Binding-site contacts:
Ligand atom O4 contacts residue ARG125 of chain 1.N at 3.8 Å.
Ligand atom C6 contacts residue ARG125 of chain 1.N at 3.5 Å.
Ligand atom C5' contacts residue ARG131 of chain 1.N at 3.4 Å.
Ligand atom OP1 contacts residue ARG125 of chain 1.N at 3.0 Å (salt-bridge).
Ligand atom P contacts residue ARG131 of chain 1.N at 3.6 Å.
Ligand atom OP3 contacts residue SER77 of chain 1.N at 4.3 Å.
Ligand atom C2 contacts residue ARG125 of chain 1.N at 3.8 Å.
Ligand atom C2' contacts residue ARG125 of chain 1.N at 3.7 Å.
Ligand atom O5' contacts residue ARG125 of chain 1.N at 3.2 Å (salt-bridge).
Ligand atom OP3 contacts residue ARG131 of chain 1.N at 4.5 Å.
Ligand atom O3' contacts residue ARG125 of chain 1.N at 4.2 Å.
Ligand atom C4' contacts residue ARG125 of chain 1.N at 4.4 Å.
Ligand atom C5' contacts residue ARG125 of chain 1.N at 4.3 Å.
Ligand atom OP2 contacts residue MET76 of chain 1.N at 4.4 Å.
Ligand atom OP1 contacts residue ARG131 of chain 1.N at 3.5 Å (salt-bridge).
Ligand atom C1' contacts residue ARG125 of chain 1.N at 4.3 Å.
Ligand atom C5 contacts residue ARG125 of chain 1.N at 3.5 Å.
Ligand atom N3 contacts residue ARG125 of chain 1.N at 3.6 Å.
Ligand atom C3' contacts residue ARG125 of chain 1.N at 3.4 Å.
Ligand atom P contacts residue ARG125 of chain 1.N at 4.0 Å.
Ligand atom C5' contacts residue MET76 of chain 1.N at 4.3 Å (hydrophobic).
Ligand atom OP2 contacts residue SER77 of chain 1.N at 4.0 Å.
Ligand atom O5' contacts residue ARG131 of chain 1.N at 2.9 Å (salt-bridge).
Ligand atom N1 contacts residue ARG125 of chain 1.N at 3.7 Å.
Ligand atom OP2 contacts residue ARG131 of chain 1.N at 3.8 Å.
Ligand atom O2 contacts residue ARG125 of chain 1.N at 3.9 Å.
Ligand atom OP3 contacts residue ARG125 of chain 1.N at 2.8 Å.
Ligand atom C4 contacts residue ARG125 of chain 1.N at 3.5 Å.

A protein and the small-molecule ligand that binds it are described below.
Small molecule (SMILES): CO[P](=O)(O)O[C@H]1[C@@H](O)[C@H](n2ccc(=O)[nH]c2=O)O[C@@H]1COP(=O)(O)O

Sequence of chain 1.N:
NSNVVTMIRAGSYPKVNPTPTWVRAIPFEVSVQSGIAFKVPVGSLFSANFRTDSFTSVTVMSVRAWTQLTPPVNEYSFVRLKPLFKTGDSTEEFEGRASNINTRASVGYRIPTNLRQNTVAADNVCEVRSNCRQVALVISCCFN